Binding-site contacts:
Ligand atom N contacts residue ASN183 of chain 1.A at 3.4 Å (h-bond).
Ligand atom OE1 contacts residue GLY70 of chain 1.A at 3.7 Å.
Ligand atom O contacts residue TYR102 of chain 1.A at 4.4 Å.
Ligand atom NE2 contacts residue ASN181 of chain 1.A at 2.5 Å (h-bond).
Ligand atom OXT contacts residue GLN105 of chain 1.A at 3.8 Å.
Ligand atom OE1 contacts residue TYR102 of chain 1.A at 3.6 Å (h-bond).
Ligand atom CD contacts residue ASN181 of chain 1.A at 3.0 Å.
Ligand atom CD contacts residue HIS182 of chain 1.A at 4.4 Å.
Ligand atom OXT contacts residue ASN183 of chain 1.A at 3.4 Å (h-bond).
Ligand atom OE1 contacts residue HIS220 of chain 1.A at 4.0 Å.
Ligand atom C contacts residue TYR72 of chain 1.A at 4.2 Å (hydrophobic).
Ligand atom O contacts residue TYR72 of chain 1.A at 4.5 Å.
Ligand atom O contacts residue ASP184 of chain 1.A at 4.1 Å.
Ligand atom C contacts residue ASN183 of chain 1.A at 4.0 Å.
Ligand atom CB contacts residue PRO71 of chain 1.A at 4.4 Å (hydrophobic).
Ligand atom CG contacts residue ASN181 of chain 1.A at 3.2 Å.
Ligand atom OE1 contacts residue ASN181 of chain 1.A at 4.0 Å.
Ligand atom C contacts residue HIS182 of chain 1.A at 4.3 Å.
Ligand atom CG contacts residue GLY70 of chain 1.A at 4.2 Å.
Ligand atom CA contacts residue GLY70 of chain 1.A at 3.9 Å.
Ligand atom CD contacts residue ALA101 of chain 1.A at 4.0 Å (hydrophobic).
Ligand atom NE2 contacts residue HIS220 of chain 1.A at 3.0 Å (h-bond).
Ligand atom OXT contacts residue HIS182 of chain 1.A at 4.3 Å.
Ligand atom OXT contacts residue ASP184 of chain 1.A at 2.7 Å (salt-bridge).
Ligand atom OE1 contacts residue ALA101 of chain 1.A at 3.3 Å.
Ligand atom CA contacts residue TYR72 of chain 1.A at 3.7 Å (hydrophobic).
Ligand atom CB contacts residue GLY70 of chain 1.A at 3.0 Å.
Ligand atom C contacts residue ASP184 of chain 1.A at 3.9 Å.
Ligand atom CG contacts residue HIS182 of chain 1.A at 3.6 Å.
Ligand atom N contacts residue HIS182 of chain 1.A at 4.2 Å.
Ligand atom CB contacts residue TYR72 of chain 1.A at 4.1 Å (hydrophobic).
Ligand atom NE2 contacts residue ALA101 of chain 1.A at 4.4 Å.
Ligand atom O contacts residue GLN105 of chain 1.A at 3.0 Å (h-bond).
Ligand atom CD contacts residue GLY70 of chain 1.A at 4.2 Å.
Ligand atom OE1 contacts residue GLY69 of chain 1.A at 3.9 Å.
Ligand atom CA contacts residue ASN183 of chain 1.A at 4.5 Å.
Ligand atom O contacts residue HIS182 of chain 1.A at 4.3 Å.
Ligand atom C contacts residue GLN105 of chain 1.A at 3.9 Å.
Ligand atom CD contacts residue HIS220 of chain 1.A at 3.9 Å.

The small molecule below binds the protein below.
Small molecule (SMILES): NC(=O)CC[C@H](N)C(=O)O

Sequence of chain 1.A:
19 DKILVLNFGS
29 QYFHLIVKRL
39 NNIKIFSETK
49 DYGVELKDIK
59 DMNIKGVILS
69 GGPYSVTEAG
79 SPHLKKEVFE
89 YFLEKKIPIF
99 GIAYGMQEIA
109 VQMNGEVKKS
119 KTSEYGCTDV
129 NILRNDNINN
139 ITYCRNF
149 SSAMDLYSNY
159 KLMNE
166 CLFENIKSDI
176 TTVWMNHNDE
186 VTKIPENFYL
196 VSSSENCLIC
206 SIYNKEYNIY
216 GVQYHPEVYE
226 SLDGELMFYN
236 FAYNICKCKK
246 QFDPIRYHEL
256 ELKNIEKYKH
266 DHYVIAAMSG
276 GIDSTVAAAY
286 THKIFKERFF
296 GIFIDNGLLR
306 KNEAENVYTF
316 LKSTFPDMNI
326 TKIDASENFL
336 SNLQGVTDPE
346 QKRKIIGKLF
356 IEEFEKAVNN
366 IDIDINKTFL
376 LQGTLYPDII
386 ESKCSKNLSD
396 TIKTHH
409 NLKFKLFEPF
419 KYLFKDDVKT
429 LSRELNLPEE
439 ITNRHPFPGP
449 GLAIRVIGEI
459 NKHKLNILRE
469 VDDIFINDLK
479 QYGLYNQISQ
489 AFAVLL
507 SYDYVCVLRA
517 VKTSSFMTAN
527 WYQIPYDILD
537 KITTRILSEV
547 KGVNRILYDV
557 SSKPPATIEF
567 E